This protein binds this small molecule.
Small molecule (SMILES): CC(=O)N[C@@H]1[C@@H](O)[C@H](O)[C@@H](CO)O[C@H]1O

Binding-site contacts:
Ligand atom C2 contacts residue ASN103 of chain 1.F at 2.4 Å.
Ligand atom C8 contacts residue ASN103 of chain 1.F at 4.5 Å.
Ligand atom C6 contacts residue GLY114 of chain 1.F at 4.0 Å.
Ligand atom O5 contacts residue ASN103 of chain 1.F at 2.4 Å (h-bond).
Ligand atom C4 contacts residue ASN103 of chain 1.F at 4.2 Å.
Ligand atom O5 contacts residue GLY114 of chain 1.F at 4.2 Å.
Ligand atom C1 contacts residue ASN103 of chain 1.F at 1.4 Å.
Ligand atom C7 contacts residue ASN103 of chain 1.F at 3.4 Å.
Ligand atom N2 contacts residue ASN103 of chain 1.F at 2.9 Å (h-bond).
Ligand atom C5 contacts residue ASN103 of chain 1.F at 3.7 Å.
Ligand atom O6 contacts residue GLY114 of chain 1.F at 4.3 Å.
Ligand atom O7 contacts residue ASN103 of chain 1.F at 3.6 Å (h-bond).
Ligand atom C3 contacts residue ASN103 of chain 1.F at 3.8 Å.

Sequence of chain 1.F:
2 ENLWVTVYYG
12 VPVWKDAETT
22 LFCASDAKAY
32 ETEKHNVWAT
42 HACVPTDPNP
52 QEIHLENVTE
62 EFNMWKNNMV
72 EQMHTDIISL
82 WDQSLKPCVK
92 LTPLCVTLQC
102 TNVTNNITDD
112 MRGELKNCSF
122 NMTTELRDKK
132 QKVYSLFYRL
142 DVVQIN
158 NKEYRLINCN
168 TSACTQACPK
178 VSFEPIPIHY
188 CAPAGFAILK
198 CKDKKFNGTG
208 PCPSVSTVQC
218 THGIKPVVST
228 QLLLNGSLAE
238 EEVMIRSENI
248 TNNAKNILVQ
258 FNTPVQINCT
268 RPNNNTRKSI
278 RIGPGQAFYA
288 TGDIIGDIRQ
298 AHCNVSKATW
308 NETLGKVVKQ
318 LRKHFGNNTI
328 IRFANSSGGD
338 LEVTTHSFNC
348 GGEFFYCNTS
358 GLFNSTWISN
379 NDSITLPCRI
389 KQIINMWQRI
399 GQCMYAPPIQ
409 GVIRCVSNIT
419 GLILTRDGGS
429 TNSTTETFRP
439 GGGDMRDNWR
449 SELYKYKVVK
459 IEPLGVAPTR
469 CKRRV